Sequence of chain 1.B:
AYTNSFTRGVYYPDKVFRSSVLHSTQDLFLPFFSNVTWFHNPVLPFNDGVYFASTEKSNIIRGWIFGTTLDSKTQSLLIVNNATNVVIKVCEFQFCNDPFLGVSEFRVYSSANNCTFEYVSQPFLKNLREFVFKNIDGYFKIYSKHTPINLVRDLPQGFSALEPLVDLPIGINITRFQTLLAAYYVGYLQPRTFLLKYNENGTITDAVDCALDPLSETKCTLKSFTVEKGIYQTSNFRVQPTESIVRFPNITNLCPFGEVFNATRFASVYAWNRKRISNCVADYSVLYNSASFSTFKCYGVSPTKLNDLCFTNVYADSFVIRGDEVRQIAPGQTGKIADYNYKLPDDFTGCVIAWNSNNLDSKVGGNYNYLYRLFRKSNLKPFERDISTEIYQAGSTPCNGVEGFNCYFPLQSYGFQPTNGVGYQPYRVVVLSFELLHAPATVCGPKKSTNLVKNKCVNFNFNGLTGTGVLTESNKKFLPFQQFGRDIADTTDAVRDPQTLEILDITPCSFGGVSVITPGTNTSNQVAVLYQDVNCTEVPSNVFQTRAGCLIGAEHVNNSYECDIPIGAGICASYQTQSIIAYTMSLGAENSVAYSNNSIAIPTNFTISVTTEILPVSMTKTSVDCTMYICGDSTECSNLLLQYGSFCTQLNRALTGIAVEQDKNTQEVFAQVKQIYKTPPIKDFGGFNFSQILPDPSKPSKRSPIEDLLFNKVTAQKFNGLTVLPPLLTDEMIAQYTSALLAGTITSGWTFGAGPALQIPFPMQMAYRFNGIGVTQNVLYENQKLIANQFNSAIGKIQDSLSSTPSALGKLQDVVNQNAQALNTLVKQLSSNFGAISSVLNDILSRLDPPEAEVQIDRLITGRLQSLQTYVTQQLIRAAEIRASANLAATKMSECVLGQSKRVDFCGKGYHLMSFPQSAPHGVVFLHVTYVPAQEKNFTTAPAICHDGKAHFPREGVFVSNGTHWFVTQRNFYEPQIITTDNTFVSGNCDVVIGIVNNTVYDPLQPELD

Binding-site contacts:
Ligand atom C2 contacts residue ASN616 of chain 1.B at 2.5 Å.
Ligand atom C7 contacts residue ASN616 of chain 1.B at 3.1 Å.
Ligand atom O7 contacts residue ASN616 of chain 1.B at 2.9 Å (h-bond).
Ligand atom N2 contacts residue ASN616 of chain 1.B at 2.9 Å (h-bond).
Ligand atom C8 contacts residue GLN644 of chain 1.B at 3.5 Å.
Ligand atom C1 contacts residue ASN616 of chain 1.B at 1.4 Å.
Ligand atom O5 contacts residue ASN616 of chain 1.B at 2.4 Å (h-bond).
Ligand atom C8 contacts residue ASN616 of chain 1.B at 4.3 Å.
Ligand atom C5 contacts residue ASN616 of chain 1.B at 3.7 Å.
Ligand atom C4 contacts residue ASN616 of chain 1.B at 4.2 Å.
Ligand atom C3 contacts residue ASN616 of chain 1.B at 3.8 Å.

This small molecule binds to this protein.
Small molecule (SMILES): CC(=O)N[C@@H]1[C@@H](O)[C@H](O)[C@@H](CO)O[C@H]1O